Sequence of chain 59.A:
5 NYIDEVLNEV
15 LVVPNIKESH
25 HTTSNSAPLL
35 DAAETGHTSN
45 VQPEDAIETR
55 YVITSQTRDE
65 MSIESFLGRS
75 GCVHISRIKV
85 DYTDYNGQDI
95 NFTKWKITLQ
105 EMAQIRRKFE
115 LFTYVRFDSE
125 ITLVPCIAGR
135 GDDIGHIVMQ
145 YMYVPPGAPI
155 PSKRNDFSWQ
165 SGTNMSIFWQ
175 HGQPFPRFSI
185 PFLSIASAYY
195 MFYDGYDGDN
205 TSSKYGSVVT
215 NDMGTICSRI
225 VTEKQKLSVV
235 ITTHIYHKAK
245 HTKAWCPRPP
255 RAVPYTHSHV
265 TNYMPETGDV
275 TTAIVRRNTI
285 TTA

The small molecule below binds the protein below.
Small molecule (SMILES): Cc1cc(CCCCCOc2c(Cl)cc(C3=NCCO3)cc2Cl)on1

Binding-site contacts:
Ligand atom N2 contacts residue ASN215 of chain 59.A at 3.7 Å.
Ligand atom C31 contacts residue MET195 of chain 59.A at 3.5 Å (hydrophobic).
Ligand atom C4B contacts residue ILE125 of chain 59.A at 3.9 Å (hydrophobic).
Ligand atom C31 contacts residue GLN104 of chain 59.A at 3.6 Å.
Ligand atom C4A contacts residue ILE220 of chain 59.A at 4.1 Å (hydrophobic).
Ligand atom C1C contacts residue LEU103 of chain 59.A at 4.1 Å (hydrophobic).
Ligand atom C3B contacts residue ILE220 of chain 59.A at 4.2 Å (hydrophobic).
Ligand atom N3A contacts residue PHE182 of chain 59.A at 4.0 Å.
Ligand atom C2B contacts residue ILE125 of chain 59.A at 3.1 Å (hydrophobic).
Ligand atom C4B contacts residue ILE220 of chain 59.A at 4.0 Å (hydrophobic).
Ligand atom C4A contacts residue LEU127 of chain 59.A at 4.0 Å (hydrophobic).
Ligand atom C4 contacts residue LEU103 of chain 59.A at 3.4 Å (hydrophobic).
Ligand atom O1A contacts residue TYR147 of chain 59.A at 4.0 Å.
Ligand atom C5B contacts residue TYR147 of chain 59.A at 3.9 Å (hydrophobic).
Ligand atom C3B contacts residue ILE125 of chain 59.A at 3.5 Å (hydrophobic).
Ligand atom C2C contacts residue MET217 of chain 59.A at 3.7 Å (hydrophobic).
Ligand atom N3A contacts residue LEU127 of chain 59.A at 4.1 Å.
Ligand atom C4A contacts residue TYR145 of chain 59.A at 3.3 Å (hydrophobic).
Ligand atom O1 contacts residue MET217 of chain 59.A at 4.2 Å.
Ligand atom C6B contacts residue ILE125 of chain 59.A at 3.6 Å (hydrophobic).
Ligand atom C1B contacts residue ILE125 of chain 59.A at 3.1 Å (hydrophobic).
Ligand atom CL1 contacts residue ILE239 of chain 59.A at 3.8 Å.
Ligand atom C5B contacts residue ILE125 of chain 59.A at 3.9 Å (hydrophobic).
Ligand atom C5A contacts residue MET146 of chain 59.A at 3.7 Å (hydrophobic).
Ligand atom CL2 contacts residue TYR147 of chain 59.A at 3.4 Å.
Ligand atom C2A contacts residue ILE220 of chain 59.A at 3.8 Å (hydrophobic).
Ligand atom O1B contacts residue ILE125 of chain 59.A at 3.5 Å.
Ligand atom C3 contacts residue LEU103 of chain 59.A at 4.1 Å (hydrophobic).
Ligand atom C5 contacts residue LEU103 of chain 59.A at 3.8 Å (hydrophobic).
Ligand atom C4C contacts residue MET217 of chain 59.A at 4.2 Å (hydrophobic).
Ligand atom C5A contacts residue ILE220 of chain 59.A at 3.9 Å (hydrophobic).
Ligand atom C5A contacts residue TYR145 of chain 59.A at 3.8 Å (hydrophobic).
Ligand atom CL2 contacts residue ILE184 of chain 59.A at 3.9 Å.
Ligand atom N2 contacts residue THR102 of chain 59.A at 4.2 Å.
Ligand atom C5A contacts residue TYR147 of chain 59.A at 4.1 Å (hydrophobic).
Ligand atom CL2 contacts residue LEU187 of chain 59.A at 3.9 Å.
Ligand atom C2A contacts residue PHE182 of chain 59.A at 4.2 Å (hydrophobic).
Ligand atom O1A contacts residue ILE220 of chain 59.A at 3.6 Å.
Ligand atom C6B contacts residue ILE184 of chain 59.A at 4.1 Å (hydrophobic).
Ligand atom CL1 contacts residue ILE125 of chain 59.A at 3.5 Å.